Sequence of chain 2.A:
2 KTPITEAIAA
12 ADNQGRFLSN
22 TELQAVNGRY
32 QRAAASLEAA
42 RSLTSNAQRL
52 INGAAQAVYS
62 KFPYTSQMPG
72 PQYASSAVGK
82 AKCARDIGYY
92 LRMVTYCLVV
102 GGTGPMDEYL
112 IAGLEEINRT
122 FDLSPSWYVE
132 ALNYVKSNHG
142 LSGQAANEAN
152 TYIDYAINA

Binding-site contacts:
Ligand atom CHD contacts residue CYS153 of chain 3.B at 3.5 Å (hydrophobic).
Ligand atom OC contacts residue THR149 of chain 3.B at 3.5 Å (h-bond).
Ligand atom C4A contacts residue ASP39 of chain 3.B at 3.7 Å.
Ligand atom C3A contacts residue ASN35 of chain 3.B at 3.4 Å.
Ligand atom C1C contacts residue ILE148 of chain 3.B at 3.7 Å (hydrophobic).
Ligand atom C1C contacts residue THR149 of chain 3.B at 3.5 Å.
Ligand atom ND contacts residue ASP39 of chain 3.B at 2.7 Å (salt-bridge).
Ligand atom CBC contacts residue VAL40 of chain 3.B at 3.6 Å (hydrophobic).
Ligand atom NC contacts residue THR149 of chain 3.B at 2.8 Å (h-bond).
Ligand atom C3C contacts residue CYS153 of chain 3.B at 2.8 Å (hydrophobic).
Ligand atom CMA contacts residue ASN35 of chain 3.B at 3.6 Å.
Ligand atom CBB contacts residue GLN25 of chain 2.A at 3.5 Å.
Ligand atom C1C contacts residue GLY151 of chain 3.B at 3.6 Å.
Ligand atom CAC contacts residue CYS153 of chain 3.B at 2.8 Å (hydrophobic).
Ligand atom CHD contacts residue ILE148 of chain 3.B at 3.5 Å (hydrophobic).
Ligand atom C2C contacts residue CYS153 of chain 3.B at 3.5 Å (hydrophobic).
Ligand atom CMD contacts residue THR149 of chain 3.B at 3.5 Å.
Ligand atom CHB contacts residue ASP39 of chain 3.B at 3.4 Å.
Ligand atom C4A contacts residue ASN35 of chain 3.B at 3.6 Å.
Ligand atom C4C contacts residue ILE148 of chain 3.B at 3.6 Å (hydrophobic).
Ligand atom CBB contacts residue LEU24 of chain 2.A at 2.8 Å (hydrophobic).
Ligand atom CMD contacts residue GLY151 of chain 3.B at 3.3 Å.
Ligand atom O2A contacts residue THR149 of chain 3.B at 2.7 Å (h-bond).
Ligand atom CBC contacts residue CYS153 of chain 3.B at 3.1 Å (hydrophobic).
Ligand atom C1D contacts residue ASP39 of chain 3.B at 3.6 Å.
Ligand atom NA contacts residue ASP39 of chain 3.B at 2.7 Å (salt-bridge).
Ligand atom O1A contacts residue THR149 of chain 3.B at 3.4 Å (h-bond).
Ligand atom C4B contacts residue ASN35 of chain 3.B at 3.7 Å.
Ligand atom C2D contacts residue THR149 of chain 3.B at 3.4 Å.
Ligand atom OC contacts residue GLY151 of chain 3.B at 3.2 Å (h-bond).
Ligand atom CMC contacts residue ASN143 of chain 3.B at 3.2 Å.
Ligand atom CAC contacts residue ALA142 of chain 3.B at 3.2 Å (hydrophobic).
Ligand atom NB contacts residue ASN35 of chain 3.B at 2.9 Å (h-bond).
Ligand atom CBB contacts residue LEU38 of chain 3.B at 3.7 Å (hydrophobic).
Ligand atom C4C contacts residue CYS153 of chain 3.B at 3.1 Å (hydrophobic).
Ligand atom OC contacts residue THR150 of chain 3.B at 3.5 Å.
Ligand atom CGA contacts residue THR149 of chain 3.B at 3.4 Å.
Ligand atom OB contacts residue ASN28 of chain 2.A at 2.9 Å (h-bond).
Ligand atom NA contacts residue ASN35 of chain 3.B at 3.6 Å.
Ligand atom C2A contacts residue ASN35 of chain 3.B at 3.7 Å.

Sequence of chain 3.B:
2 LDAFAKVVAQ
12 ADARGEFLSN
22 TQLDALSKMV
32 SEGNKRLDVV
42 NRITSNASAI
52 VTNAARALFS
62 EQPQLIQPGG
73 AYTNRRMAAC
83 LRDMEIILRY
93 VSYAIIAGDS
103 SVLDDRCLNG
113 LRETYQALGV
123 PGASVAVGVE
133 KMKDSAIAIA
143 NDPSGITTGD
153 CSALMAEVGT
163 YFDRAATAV

The small molecule below binds the protein below.
Small molecule (SMILES): C=CC1=C(C)/C(=C/c2[nH]c(/C=C3\N=C(/C=C4\NC(=O)C(C)=C4C=C)C(C)=C3CCC(=O)O)c(CCC(=O)O)c2C)NC1=O